Binding-site contacts:
Ligand atom O17 contacts residue TYR204 of chain 1.E at 4.2 Å.
Ligand atom C5 contacts residue TRP156 of chain 1.E at 3.4 Å (hydrophobic).
Ligand atom O17 contacts residue TYR197 of chain 1.E at 3.7 Å.
Ligand atom C12 contacts residue TYR197 of chain 1.E at 4.3 Å (hydrophobic).
Ligand atom C11 contacts residue TYR197 of chain 1.E at 3.7 Å (hydrophobic).
Ligand atom C2 contacts residue TRP156 of chain 1.E at 3.6 Å (hydrophobic).
Ligand atom C15 contacts residue CYS199 of chain 1.E at 4.2 Å (hydrophobic).
Ligand atom C1 contacts residue SER155 of chain 1.E at 3.1 Å.
Ligand atom C10 contacts residue TYR102 of chain 1.E at 4.4 Å (hydrophobic).
Ligand atom C15 contacts residue TYR204 of chain 1.E at 4.1 Å (hydrophobic).
Ligand atom C6 contacts residue ILE127 of chain 1.A at 4.0 Å (hydrophobic).
Ligand atom C8 contacts residue TRP156 of chain 1.E at 4.5 Å (hydrophobic).
Ligand atom C1 contacts residue TRP156 of chain 1.E at 3.5 Å (hydrophobic).
Ligand atom N3 contacts residue TRP156 of chain 1.E at 2.8 Å (h-bond).
Ligand atom C16 contacts residue TYR204 of chain 1.E at 3.4 Å (hydrophobic).
Ligand atom C1 contacts residue TYR102 of chain 1.E at 3.4 Å (hydrophobic).
Ligand atom C9 contacts residue TRP156 of chain 1.E at 4.2 Å (hydrophobic).
Ligand atom C6 contacts residue TYR64 of chain 1.A at 3.9 Å (hydrophobic).
Ligand atom C16 contacts residue TYR197 of chain 1.E at 4.0 Å (hydrophobic).
Ligand atom C15 contacts residue CYS200 of chain 1.E at 4.3 Å (hydrophobic).
Ligand atom C11 contacts residue TYR64 of chain 1.A at 3.7 Å (hydrophobic).
Ligand atom C10 contacts residue TYR64 of chain 1.A at 3.9 Å (hydrophobic).
Ligand atom C7 contacts residue TRP156 of chain 1.E at 3.8 Å (hydrophobic).
Ligand atom C12 contacts residue TYR64 of chain 1.A at 3.6 Å (hydrophobic).
Ligand atom C7 contacts residue TYR64 of chain 1.A at 3.7 Å (hydrophobic).
Ligand atom C9 contacts residue TYR102 of chain 1.E at 4.0 Å (hydrophobic).
Ligand atom C6 contacts residue TRP156 of chain 1.E at 4.0 Å (hydrophobic).
Ligand atom C5 contacts residue ILE127 of chain 1.A at 4.2 Å (hydrophobic).

Sequence of chain 1.E:
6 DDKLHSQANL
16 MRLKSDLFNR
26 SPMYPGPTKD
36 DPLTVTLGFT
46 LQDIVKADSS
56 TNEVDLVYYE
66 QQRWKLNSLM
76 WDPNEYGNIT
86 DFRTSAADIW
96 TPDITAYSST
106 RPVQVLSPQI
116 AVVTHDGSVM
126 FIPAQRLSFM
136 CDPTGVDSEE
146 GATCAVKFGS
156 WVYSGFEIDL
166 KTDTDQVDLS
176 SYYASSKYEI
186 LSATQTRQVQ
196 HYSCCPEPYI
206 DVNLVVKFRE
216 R

The protein below binds the small molecule below.
Small molecule (SMILES): CC1=NCCC[C@]12CCCCC21OCCO1

Sequence of chain 1.A:
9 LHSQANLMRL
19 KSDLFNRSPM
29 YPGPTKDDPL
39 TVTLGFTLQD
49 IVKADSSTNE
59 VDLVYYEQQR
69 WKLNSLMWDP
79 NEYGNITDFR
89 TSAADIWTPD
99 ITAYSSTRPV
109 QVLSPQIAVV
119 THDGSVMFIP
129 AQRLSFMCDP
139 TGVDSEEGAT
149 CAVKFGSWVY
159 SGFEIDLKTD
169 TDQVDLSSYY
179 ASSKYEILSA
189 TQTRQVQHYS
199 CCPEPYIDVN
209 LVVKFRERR